The small molecule below binds the protein below.
Small molecule (SMILES): C[C@@]1(O)[C@H](O)[C@@H](CO)O[C@H]1n1ccc2c(N)ncnc21

Sequence of chain 1.A:
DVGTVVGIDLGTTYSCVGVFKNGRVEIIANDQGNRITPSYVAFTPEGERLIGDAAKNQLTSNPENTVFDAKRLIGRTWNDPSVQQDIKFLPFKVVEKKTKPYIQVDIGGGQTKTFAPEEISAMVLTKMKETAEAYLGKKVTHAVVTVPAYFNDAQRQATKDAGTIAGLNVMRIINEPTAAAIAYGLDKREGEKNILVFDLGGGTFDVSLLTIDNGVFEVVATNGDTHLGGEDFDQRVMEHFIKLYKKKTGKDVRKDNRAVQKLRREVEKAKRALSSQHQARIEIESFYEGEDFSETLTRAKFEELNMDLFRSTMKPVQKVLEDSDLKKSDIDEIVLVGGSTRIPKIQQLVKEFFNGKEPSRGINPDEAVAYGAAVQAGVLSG

Binding-site contacts:
Ligand atom C15 contacts residue GLY339 of chain 1.A at 3.3 Å.
Ligand atom O1 contacts residue GLY339 of chain 1.A at 3.4 Å.
Ligand atom C20 contacts residue ILE343 of chain 1.A at 3.8 Å (hydrophobic).
Ligand atom O3 contacts residue GLU231 of chain 1.A at 3.9 Å.
Ligand atom O4 contacts residue GLY339 of chain 1.A at 3.5 Å (h-bond).
Ligand atom N8 contacts residue ARG272 of chain 1.A at 3.6 Å.
Ligand atom O3 contacts residue LYS271 of chain 1.A at 3.3 Å (salt-bridge).
Ligand atom C16 contacts residue GLY339 of chain 1.A at 3.6 Å.
Ligand atom O3 contacts residue GLY230 of chain 1.A at 3.4 Å.
Ligand atom C20 contacts residue GLY339 of chain 1.A at 3.7 Å.
Ligand atom C18 contacts residue GLY339 of chain 1.A at 3.9 Å.
Ligand atom O3 contacts residue GLY202 of chain 1.A at 3.8 Å.
Ligand atom C13 contacts residue ARG272 of chain 1.A at 3.5 Å.
Ligand atom N6 contacts residue GLY339 of chain 1.A at 3.6 Å (h-bond).
Ligand atom O1 contacts residue ASP366 of chain 1.A at 3.8 Å.
Ligand atom N8 contacts residue ARG342 of chain 1.A at 3.4 Å.
Ligand atom O2 contacts residue GLU268 of chain 1.A at 3.6 Å.
Ligand atom C12 contacts residue GLY202 of chain 1.A at 3.9 Å.
Ligand atom N5 contacts residue GLY339 of chain 1.A at 3.6 Å.
Ligand atom C20 contacts residue SER275 of chain 1.A at 3.4 Å.
Ligand atom O4 contacts residue GLY202 of chain 1.A at 3.7 Å.
Ligand atom C19 contacts residue SER275 of chain 1.A at 3.7 Å.
Ligand atom N8 contacts residue SER275 of chain 1.A at 3.9 Å.
Ligand atom N7 contacts residue GLY339 of chain 1.A at 3.8 Å.
Ligand atom C18 contacts residue ARG272 of chain 1.A at 3.7 Å.
Ligand atom N7 contacts residue SER275 of chain 1.A at 2.7 Å (h-bond).
Ligand atom C18 contacts residue ASP366 of chain 1.A at 3.7 Å.
Ligand atom C17 contacts residue GLY339 of chain 1.A at 3.4 Å.
Ligand atom C17 contacts residue ARG272 of chain 1.A at 3.7 Å.
Ligand atom O1 contacts residue SER340 of chain 1.A at 3.5 Å (h-bond).
Ligand atom O2 contacts residue LYS271 of chain 1.A at 2.9 Å (salt-bridge).
Ligand atom N6 contacts residue LYS271 of chain 1.A at 3.7 Å.
Ligand atom C19 contacts residue GLY339 of chain 1.A at 3.7 Å.
Ligand atom N7 contacts residue ARG272 of chain 1.A at 3.8 Å.
Ligand atom C15 contacts residue ARG272 of chain 1.A at 3.9 Å.
Ligand atom C14 contacts residue GLY202 of chain 1.A at 3.7 Å.
Ligand atom C14 contacts residue ASP366 of chain 1.A at 3.4 Å.
Ligand atom C19 contacts residue ARG342 of chain 1.A at 3.8 Å.
Ligand atom C16 contacts residue ASP366 of chain 1.A at 3.1 Å.
Ligand atom O4 contacts residue ASP366 of chain 1.A at 2.6 Å (salt-bridge).